Binding-site contacts:
Ligand atom C32 contacts residue PHE66 of chain 7.A at 4.2 Å (hydrophobic).
Ligand atom N03 contacts residue PHE66 of chain 7.A at 4.5 Å.
Ligand atom C22 contacts residue GLY82 of chain 7.A at 4.5 Å.
Ligand atom O04 contacts residue PHE66 of chain 7.A at 4.3 Å.
Ligand atom C01 contacts residue MET32 of chain 7.A at 4.5 Å (hydrophobic).
Ligand atom C06 contacts residue MET32 of chain 7.A at 3.5 Å (hydrophobic).
Ligand atom C02 contacts residue MET32 of chain 7.A at 3.6 Å (hydrophobic).
Ligand atom C24 contacts residue ILE79 of chain 7.A at 3.6 Å (hydrophobic).
Ligand atom C24 contacts residue PHE66 of chain 7.A at 4.3 Å (hydrophobic).
Ligand atom C22 contacts residue LEU36 of chain 7.A at 4.2 Å (hydrophobic).
Ligand atom C05 contacts residue MET32 of chain 7.A at 4.2 Å (hydrophobic).
Ligand atom C33 contacts residue PHE66 of chain 7.A at 4.4 Å (hydrophobic).
Ligand atom C24 contacts residue GLU81 of chain 7.A at 4.3 Å.
Ligand atom C25 contacts residue GLU81 of chain 7.A at 3.9 Å.
Ligand atom C03 contacts residue MET32 of chain 7.A at 4.3 Å (hydrophobic).
Ligand atom O03 contacts residue ILE79 of chain 7.A at 4.5 Å.
Ligand atom C25 contacts residue ILE79 of chain 7.A at 4.3 Å (hydrophobic).
Ligand atom C22 contacts residue PHE66 of chain 7.A at 3.7 Å (hydrophobic).
Ligand atom C04 contacts residue MET32 of chain 7.A at 3.6 Å (hydrophobic).
Ligand atom C25 contacts residue PHE66 of chain 7.A at 4.3 Å (hydrophobic).
Ligand atom C23 contacts residue ILE79 of chain 7.A at 4.1 Å (hydrophobic).
Ligand atom C31 contacts residue PHE66 of chain 7.A at 4.0 Å (hydrophobic).
Ligand atom C32 contacts residue ASP70 of chain 7.A at 3.8 Å.
Ligand atom C25 contacts residue GLY82 of chain 7.A at 4.1 Å.
Ligand atom O04 contacts residue MET32 of chain 7.A at 3.9 Å.
Ligand atom O02 contacts residue ILE79 of chain 7.A at 4.1 Å.
Ligand atom C30 contacts residue PHE66 of chain 7.A at 4.2 Å (hydrophobic).
Ligand atom C33 contacts residue ASP70 of chain 7.A at 4.5 Å.

This small molecule binds to this protein.
Small molecule (SMILES): C[C@H](C[C@@H](C[C@H](C[C@@H](C[C@@H](CCN1CCCC1=O)N1CCCC1=O)N1CCCC1=O)N1CCCC1=O)N1CCCC1=O)N1CCCC1=O

Sequence of chain 7.A:
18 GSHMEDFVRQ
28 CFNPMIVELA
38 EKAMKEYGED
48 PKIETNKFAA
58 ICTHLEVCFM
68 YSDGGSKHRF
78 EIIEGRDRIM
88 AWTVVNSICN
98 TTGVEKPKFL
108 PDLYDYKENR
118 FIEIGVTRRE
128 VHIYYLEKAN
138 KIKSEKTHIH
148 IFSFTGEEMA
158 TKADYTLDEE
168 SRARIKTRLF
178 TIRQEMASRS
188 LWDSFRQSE